Binding-site contacts:
Ligand atom N2 contacts residue DC6 of chain 1.B at 3.2 Å (h-bond).
Ligand atom N2 contacts residue DC1 of chain 1.B at 2.9 Å (h-bond).
Ligand atom O6 contacts residue DC1 of chain 1.B at 2.7 Å (h-bond).
Ligand atom C4' contacts residue GLU295 of chain 1.C at 3.2 Å.
Ligand atom N4 contacts residue DG3 of chain 1.B at 2.4 Å (h-bond).
Ligand atom N1 contacts residue DCT1 of chain 1.F at 2.8 Å (h-bond).
Ligand atom N1 contacts residue DC4 of chain 1.B at 2.8 Å (h-bond).
Ligand atom N2 contacts residue DC7 of chain 1.B at 2.8 Å (h-bond).
Ligand atom O6 contacts residue DCT1 of chain 1.F at 3.0 Å (h-bond).
Ligand atom OP1 contacts residue LYS230 of chain 1.C at 2.9 Å (salt-bridge).
Ligand atom O4' contacts residue GLU295 of chain 1.C at 3.0 Å (salt-bridge).
Ligand atom N1 contacts residue DC1 of chain 1.B at 2.8 Å (h-bond).
Ligand atom O2 contacts residue DG3 of chain 1.B at 3.1 Å (h-bond).
Ligand atom N3 contacts residue ARG283 of chain 1.C at 2.8 Å.
Ligand atom O4' contacts residue ARG283 of chain 1.C at 2.7 Å (salt-bridge).
Ligand atom OP1 contacts residue LEU287 of chain 1.C at 3.1 Å.
Ligand atom C5' contacts residue ILE293 of chain 1.C at 3.0 Å (hydrophobic).
Ligand atom OP1 contacts residue TYR296 of chain 1.C at 2.6 Å (h-bond).
Ligand atom O6 contacts residue DC4 of chain 1.B at 2.4 Å (h-bond).
Ligand atom N4 contacts residue DG5 of chain 1.B at 2.5 Å (h-bond).
Ligand atom N3 contacts residue DG3 of chain 1.B at 2.6 Å (h-bond).
Ligand atom OP1 contacts residue THR292 of chain 1.C at 2.7 Å (h-bond).
Ligand atom N3 contacts residue DG5 of chain 1.B at 2.8 Å (h-bond).
Ligand atom N2 contacts residue DCT1 of chain 1.F at 2.8 Å (h-bond).
Ligand atom N2 contacts residue ARG283 of chain 1.C at 2.8 Å.
Ligand atom N3 contacts residue DG2 of chain 1.B at 2.7 Å (h-bond).
Ligand atom O2 contacts residue DG2 of chain 1.B at 2.9 Å (h-bond).
Ligand atom OP1 contacts residue LYS234 of chain 1.C at 2.7 Å (salt-bridge).
Ligand atom N1 contacts residue DC7 of chain 1.B at 3.0 Å (h-bond).
Ligand atom C4 contacts residue DG3 of chain 1.B at 3.1 Å.
Ligand atom OP1 contacts residue GLU232 of chain 1.C at 3.2 Å (salt-bridge).
Ligand atom O2 contacts residue DG5 of chain 1.B at 3.1 Å (h-bond).
Ligand atom O6 contacts residue DC7 of chain 1.B at 3.0 Å (h-bond).
Ligand atom OP1 contacts residue GLY231 of chain 1.C at 2.8 Å.
Ligand atom O6 contacts residue DC6 of chain 1.B at 2.5 Å (h-bond).
Ligand atom O6 contacts residue DG3 of chain 1.B at 3.0 Å (h-bond).
Ligand atom O2 contacts residue LYS234 of chain 1.C at 3.0 Å (salt-bridge).
Ligand atom N4 contacts residue DG2 of chain 1.B at 2.6 Å (h-bond).
Ligand atom OP1 contacts residue THR233 of chain 1.C at 3.1 Å (h-bond).
Ligand atom N1 contacts residue DC6 of chain 1.B at 2.9 Å (h-bond).

Sequence of chain 1.C:
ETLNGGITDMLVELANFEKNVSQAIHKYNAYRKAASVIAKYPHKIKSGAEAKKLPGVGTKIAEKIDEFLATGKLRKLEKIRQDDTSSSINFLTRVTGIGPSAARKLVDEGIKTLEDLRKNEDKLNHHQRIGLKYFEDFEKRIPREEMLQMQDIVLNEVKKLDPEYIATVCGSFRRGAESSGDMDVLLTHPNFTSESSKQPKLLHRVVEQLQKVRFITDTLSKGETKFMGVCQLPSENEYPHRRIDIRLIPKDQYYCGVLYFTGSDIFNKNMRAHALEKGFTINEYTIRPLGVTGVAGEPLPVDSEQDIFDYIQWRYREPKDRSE

A protein and the small-molecule ligand that binds it are described below.
Small molecule (SMILES): Nc1ccn([C@H]2C[C@H](O[P](=O)(O)OC[C@H]3O[C@@H](n4cnc5c(=O)nc(N)[nH]c54)C[C@@H]3O)[C@@H](CO[P](=O)(O)O[C@H]3C[C@H](n4ccc(N)nc4=O)O[C@@H]3CO[P](=O)(O)O[C@H]3C[C@H](n4cnc5c(=O)nc(N)[nH]c54)O[C@@H]3CO[P](=O)(O)O[C@H]3C[C@H](n4ccc(N)nc4=O)O[C@@H]3CO[P](=O)(O)O[C@H]3C[C@H](n4cnc5c(=O)nc(N)[nH]c54)O[C@@H]3CO[P](=O)(O)O[C@H]3C[C@H](n4cnc5c(=O)nc(N)[nH]c54)O[C@@H]3CO[P](=O)(O)O[C@H]3C[C@H](n4cnc5c(=O)nc(N)[nH]c54)O[C@@H]3COP(=O)=O)O2)c(=O)n1